This small molecule binds to this protein.
Small molecule (SMILES): Cc1cc(N)nc(CCc2cc(F)cc(CCCN(C)C)c2)c1

Binding-site contacts:
Ligand atom C03 contacts residue PRO294 of chain 1.B at 3.8 Å (hydrophobic).
Ligand atom C13 contacts residue VAL296 of chain 1.B at 3.3 Å (hydrophobic).
Ligand atom F13 contacts residue VAL296 of chain 1.B at 3.7 Å.
Ligand atom C03 contacts residue HEM1 of chain 1.N at 3.2 Å.
Ligand atom C08 contacts residue GLU321 of chain 1.B at 3.3 Å.
Ligand atom N20 contacts residue HEM1 of chain 1.N at 3.7 Å.
Ligand atom N01 contacts residue GLU321 of chain 1.B at 2.6 Å (salt-bridge).
Ligand atom C07 contacts residue PHE313 of chain 1.B at 3.7 Å (hydrophobic).
Ligand atom C19 contacts residue HEM1 of chain 1.N at 3.8 Å.
Ligand atom C11 contacts residue HEM1 of chain 1.N at 3.5 Å.
Ligand atom N02 contacts residue TRP316 of chain 1.B at 2.9 Å (h-bond).
Ligand atom F13 contacts residue HEM1 of chain 1.N at 2.9 Å.
Ligand atom N02 contacts residue HEM1 of chain 1.N at 3.2 Å.
Ligand atom C07 contacts residue PRO294 of chain 1.B at 3.7 Å (hydrophobic).
Ligand atom N20 contacts residue TRP407 of chain 1.B at 3.5 Å.
Ligand atom C14 contacts residue VAL296 of chain 1.B at 3.7 Å (hydrophobic).
Ligand atom C22 contacts residue VAL64 of chain 1.B at 3.5 Å (hydrophobic).
Ligand atom C12 contacts residue HEM1 of chain 1.N at 3.7 Å.
Ligand atom C18 contacts residue HEM1 of chain 1.N at 3.2 Å.
Ligand atom F13 contacts residue PHE313 of chain 1.B at 3.5 Å.
Ligand atom C12 contacts residue VAL296 of chain 1.B at 3.4 Å (hydrophobic).
Ligand atom C21 contacts residue VAL64 of chain 1.B at 3.8 Å (hydrophobic).
Ligand atom C07 contacts residue HEM1 of chain 1.N at 3.6 Å.
Ligand atom C02 contacts residue HEM1 of chain 1.N at 3.6 Å.
Ligand atom C21 contacts residue PHE65 of chain 1.B at 3.5 Å (hydrophobic).
Ligand atom C13 contacts residue HEM1 of chain 1.N at 3.2 Å.
Ligand atom C15 contacts residue HEM1 of chain 1.N at 3.5 Å.
Ligand atom C16 contacts residue HEM1 of chain 1.N at 3.6 Å.
Ligand atom C09 contacts residue GLU321 of chain 1.B at 3.6 Å.
Ligand atom C02 contacts residue GLU321 of chain 1.B at 3.5 Å.
Ligand atom C07 contacts residue GLY315 of chain 1.B at 3.7 Å.
Ligand atom C21 contacts residue TYR435 of chain 1.B at 3.6 Å (hydrophobic).
Ligand atom C06 contacts residue GLU321 of chain 1.B at 3.4 Å.
Ligand atom C22 contacts residue TRP407 of chain 1.B at 3.4 Å (hydrophobic).
Ligand atom N02 contacts residue GLU321 of chain 1.B at 2.7 Å (salt-bridge).
Ligand atom C05 contacts residue VAL296 of chain 1.B at 3.5 Å (hydrophobic).
Ligand atom C09 contacts residue HEM1 of chain 1.N at 3.4 Å.
Ligand atom C14 contacts residue HEM1 of chain 1.N at 3.1 Å.
Ligand atom F13 contacts residue MET299 of chain 1.B at 3.1 Å.
Ligand atom N02 contacts residue TYR317 of chain 1.B at 3.7 Å.

Sequence of chain 1.B:
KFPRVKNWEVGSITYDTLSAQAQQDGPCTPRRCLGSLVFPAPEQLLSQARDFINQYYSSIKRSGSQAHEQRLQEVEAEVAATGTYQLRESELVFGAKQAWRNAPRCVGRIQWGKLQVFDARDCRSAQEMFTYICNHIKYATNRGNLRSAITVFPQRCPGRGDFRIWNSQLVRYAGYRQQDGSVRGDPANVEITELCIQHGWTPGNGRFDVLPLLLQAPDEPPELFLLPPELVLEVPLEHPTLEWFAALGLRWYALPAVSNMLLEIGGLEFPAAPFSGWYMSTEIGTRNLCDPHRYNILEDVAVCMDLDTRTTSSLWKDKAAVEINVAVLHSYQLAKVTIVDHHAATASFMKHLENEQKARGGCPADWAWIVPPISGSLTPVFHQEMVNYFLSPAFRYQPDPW